Sequence of chain 2.A:
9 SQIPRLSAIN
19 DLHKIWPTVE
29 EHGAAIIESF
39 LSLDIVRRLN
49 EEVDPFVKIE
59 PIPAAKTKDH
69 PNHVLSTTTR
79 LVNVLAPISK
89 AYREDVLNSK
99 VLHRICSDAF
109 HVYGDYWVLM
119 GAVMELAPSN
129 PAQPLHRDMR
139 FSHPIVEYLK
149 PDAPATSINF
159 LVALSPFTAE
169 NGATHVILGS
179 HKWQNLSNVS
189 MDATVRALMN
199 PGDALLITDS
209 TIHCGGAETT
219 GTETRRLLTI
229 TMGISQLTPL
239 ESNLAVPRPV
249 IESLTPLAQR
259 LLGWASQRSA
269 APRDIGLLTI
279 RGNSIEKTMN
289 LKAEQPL

Sequence of chain 1.A:
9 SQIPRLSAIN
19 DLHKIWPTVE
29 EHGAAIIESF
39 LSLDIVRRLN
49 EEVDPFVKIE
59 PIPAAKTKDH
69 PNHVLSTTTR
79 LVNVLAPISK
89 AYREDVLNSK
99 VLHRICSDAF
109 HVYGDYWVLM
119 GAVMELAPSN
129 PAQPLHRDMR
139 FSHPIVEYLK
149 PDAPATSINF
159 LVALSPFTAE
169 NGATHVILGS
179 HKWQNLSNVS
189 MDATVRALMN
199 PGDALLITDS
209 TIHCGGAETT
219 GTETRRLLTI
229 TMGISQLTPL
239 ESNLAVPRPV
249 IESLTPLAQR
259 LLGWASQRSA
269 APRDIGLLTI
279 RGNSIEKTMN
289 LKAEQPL

Binding-site contacts:
Ligand atom O21 contacts residue GLN131 of chain 1.A at 4.0 Å.
Ligand atom O5 contacts residue ASN70 of chain 1.A at 3.1 Å (h-bond).
Ligand atom C1 contacts residue LEU79 of chain 1.A at 4.0 Å (hydrophobic).
Ligand atom C7 contacts residue AKG1 of chain 1.C at 4.0 Å.
Ligand atom C1 contacts residue AKG1 of chain 1.C at 3.8 Å.
Ligand atom C22 contacts residue GLN131 of chain 1.A at 3.9 Å.
Ligand atom C1 contacts residue MET118 of chain 1.A at 3.4 Å (hydrophobic).
Ligand atom O21 contacts residue VAL72 of chain 1.A at 3.9 Å.
Ligand atom C22 contacts residue PRO132 of chain 1.A at 3.7 Å (hydrophobic).
Ligand atom C1 contacts residue THR227 of chain 1.A at 3.9 Å.
Ligand atom C3 contacts residue AKG1 of chain 1.C at 3.9 Å.
Ligand atom C9 contacts residue AKG1 of chain 1.C at 3.7 Å.
Ligand atom C13 contacts residue LEU73 of chain 1.A at 3.8 Å (hydrophobic).
Ligand atom C2 contacts residue LEU79 of chain 1.A at 3.8 Å (hydrophobic).
Ligand atom C9 contacts residue HIS134 of chain 1.A at 3.9 Å.
Ligand atom O5 contacts residue LEU73 of chain 1.A at 3.4 Å.
Ligand atom C11 contacts residue HIS134 of chain 1.A at 3.4 Å.
Ligand atom C13 contacts residue VAL72 of chain 1.A at 3.3 Å (hydrophobic).
Ligand atom C10 contacts residue HIS134 of chain 1.A at 3.3 Å.
Ligand atom C14 contacts residue LEU73 of chain 1.A at 3.7 Å (hydrophobic).
Ligand atom C14 contacts residue AKG1 of chain 1.C at 4.1 Å.
Ligand atom O21 contacts residue PRO132 of chain 1.A at 3.3 Å.
Ligand atom C23 contacts residue PHE139 of chain 1.A at 3.8 Å (hydrophobic).
Ligand atom C20 contacts residue MET118 of chain 1.A at 3.2 Å (hydrophobic).
Ligand atom C23 contacts residue VAL72 of chain 1.A at 3.8 Å (hydrophobic).
Ligand atom C2 contacts residue MET118 of chain 1.A at 3.9 Å (hydrophobic).
Ligand atom C1 contacts residue MET122 of chain 1.A at 3.9 Å (hydrophobic).
Ligand atom C8 contacts residue HIS134 of chain 1.A at 4.0 Å.
Ligand atom O16 contacts residue ASP136 of chain 1.A at 3.8 Å.
Ligand atom C23 contacts residue ASN70 of chain 1.A at 4.0 Å.
Ligand atom O16 contacts residue MET137 of chain 1.A at 3.2 Å (h-bond).
Ligand atom C19 contacts residue MET118 of chain 1.A at 3.6 Å (hydrophobic).
Ligand atom C8 contacts residue AKG1 of chain 1.C at 3.5 Å.
Ligand atom C8 contacts residue ASP136 of chain 1.A at 4.1 Å.
Ligand atom C14 contacts residue VAL72 of chain 1.A at 3.6 Å (hydrophobic).
Ligand atom C11 contacts residue VAL72 of chain 1.A at 4.1 Å (hydrophobic).
Ligand atom C20 contacts residue THR227 of chain 1.A at 3.7 Å.
Ligand atom C22 contacts residue VAL72 of chain 1.A at 3.5 Å (hydrophobic).
Ligand atom C2 contacts residue AKG1 of chain 1.C at 3.5 Å.
Ligand atom C12 contacts residue VAL72 of chain 1.A at 3.5 Å (hydrophobic).

A protein and the small-molecule ligand that binds it are described below.
Small molecule (SMILES): COc1ccc(/C=C2/C(=O)Nc3ccccc3C(=O)N2C)cc1